Sequence of chain 1.A:
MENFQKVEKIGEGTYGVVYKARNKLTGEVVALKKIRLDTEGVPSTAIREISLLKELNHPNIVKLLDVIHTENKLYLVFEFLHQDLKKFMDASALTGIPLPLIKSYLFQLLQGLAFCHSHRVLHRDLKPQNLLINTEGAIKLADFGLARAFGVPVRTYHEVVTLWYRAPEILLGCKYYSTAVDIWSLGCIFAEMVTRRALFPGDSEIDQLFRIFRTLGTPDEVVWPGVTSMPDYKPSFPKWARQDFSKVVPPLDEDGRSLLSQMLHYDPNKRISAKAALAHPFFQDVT

Binding-site contacts:
Ligand atom N3 contacts residue VAL19 of chain 1.A at 3.7 Å.
Ligand atom C8 contacts residue ILE11 of chain 1.A at 3.4 Å (hydrophobic).
Ligand atom C9 contacts residue ASP87 of chain 1.A at 3.3 Å.
Ligand atom C17 contacts residue PHE83 of chain 1.A at 3.7 Å (hydrophobic).
Ligand atom N2 contacts residue LEU84 of chain 1.A at 3.3 Å (h-bond).
Ligand atom N2 contacts residue PHE83 of chain 1.A at 3.7 Å.
Ligand atom C4 contacts residue LEU135 of chain 1.A at 3.7 Å (hydrophobic).
Ligand atom N4 contacts residue ASP87 of chain 1.A at 3.7 Å.
Ligand atom N1 contacts residue ALA32 of chain 1.A at 3.4 Å.
Ligand atom C2 contacts residue ALA32 of chain 1.A at 3.7 Å (hydrophobic).
Ligand atom C3 contacts residue ALA32 of chain 1.A at 3.7 Å (hydrophobic).
Ligand atom C17 contacts residue HIS85 of chain 1.A at 3.6 Å.
Ligand atom C3 contacts residue VAL19 of chain 1.A at 3.5 Å (hydrophobic).
Ligand atom C4 contacts residue ALA32 of chain 1.A at 3.5 Å (hydrophobic).
Ligand atom C6 contacts residue LEU135 of chain 1.A at 3.6 Å (hydrophobic).
Ligand atom C9 contacts residue GLN132 of chain 1.A at 3.3 Å.
Ligand atom C5 contacts residue LEU135 of chain 1.A at 3.5 Å (hydrophobic).
Ligand atom N1 contacts residue PHE83 of chain 1.A at 3.8 Å.
Ligand atom C11 contacts residue LEU84 of chain 1.A at 3.3 Å (hydrophobic).
Ligand atom N2 contacts residue GLU82 of chain 1.A at 3.7 Å.
Ligand atom N7 contacts residue ILE11 of chain 1.A at 3.7 Å.
Ligand atom N1 contacts residue LEU135 of chain 1.A at 3.7 Å.
Ligand atom N6 contacts residue LEU84 of chain 1.A at 2.7 Å (h-bond).
Ligand atom C14 contacts residue ILE11 of chain 1.A at 3.7 Å (hydrophobic).
Ligand atom C10 contacts residue LEU84 of chain 1.A at 3.8 Å (hydrophobic).
Ligand atom C10 contacts residue ILE11 of chain 1.A at 3.6 Å (hydrophobic).
Ligand atom C18 contacts residue ILE11 of chain 1.A at 3.5 Å (hydrophobic).
Ligand atom N1 contacts residue GLU82 of chain 1.A at 2.8 Å (salt-bridge).
Ligand atom C2 contacts residue PHE81 of chain 1.A at 3.7 Å (hydrophobic).
Ligand atom C13 contacts residue LYS90 of chain 1.A at 3.8 Å.
Ligand atom C21 contacts residue GLU9 of chain 1.A at 3.3 Å.
Ligand atom N4 contacts residue GLN132 of chain 1.A at 2.6 Å (h-bond).
Ligand atom C15 contacts residue ILE11 of chain 1.A at 3.5 Å (hydrophobic).
Ligand atom C16 contacts residue ILE11 of chain 1.A at 3.7 Å (hydrophobic).
Ligand atom N5 contacts residue ILE11 of chain 1.A at 3.5 Å.
Ligand atom C20 contacts residue GLU9 of chain 1.A at 3.5 Å.
Ligand atom N2 contacts residue LEU135 of chain 1.A at 3.6 Å.
Ligand atom C3 contacts residue PHE81 of chain 1.A at 3.7 Å (hydrophobic).
Ligand atom C17 contacts residue LEU84 of chain 1.A at 3.8 Å (hydrophobic).
Ligand atom C7 contacts residue ILE11 of chain 1.A at 3.8 Å (hydrophobic).

A small-molecule ligand and the protein it binds are described below.
Small molecule (SMILES): CC(C)c1[nH]nc2c(NCc3ccc(-c4ccccn4)cc3)nc(SCCN)nc12